Sequence of chain 1.GA:
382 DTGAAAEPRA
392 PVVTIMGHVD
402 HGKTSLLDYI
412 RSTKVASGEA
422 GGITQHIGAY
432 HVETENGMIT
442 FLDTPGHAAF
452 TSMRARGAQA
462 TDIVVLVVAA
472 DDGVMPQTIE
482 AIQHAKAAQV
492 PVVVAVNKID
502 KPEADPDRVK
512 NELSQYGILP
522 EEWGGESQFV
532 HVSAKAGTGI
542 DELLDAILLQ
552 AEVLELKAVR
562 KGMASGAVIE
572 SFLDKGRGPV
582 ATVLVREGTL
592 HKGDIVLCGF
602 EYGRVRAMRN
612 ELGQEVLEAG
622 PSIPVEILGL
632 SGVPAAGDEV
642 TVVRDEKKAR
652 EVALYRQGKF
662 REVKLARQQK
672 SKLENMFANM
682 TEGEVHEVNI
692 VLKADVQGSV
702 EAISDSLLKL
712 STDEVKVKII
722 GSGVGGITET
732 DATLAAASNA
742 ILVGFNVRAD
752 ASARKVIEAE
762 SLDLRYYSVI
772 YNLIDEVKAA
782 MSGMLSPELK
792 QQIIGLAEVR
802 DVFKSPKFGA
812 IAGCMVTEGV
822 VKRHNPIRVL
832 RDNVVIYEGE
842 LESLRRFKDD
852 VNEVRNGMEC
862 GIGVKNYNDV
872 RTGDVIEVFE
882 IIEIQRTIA

Binding-site contacts:
Ligand atom O1B contacts residue THR425 of chain 1.GA at 3.7 Å.
Ligand atom O1B contacts residue THR405 of chain 1.GA at 3.3 Å (h-bond).
Ligand atom O2G contacts residue VAL400 of chain 1.GA at 2.5 Å.
Ligand atom O6 contacts residue SER534 of chain 1.GA at 1.3 Å (h-bond).
Ligand atom PA contacts residue GLY403 of chain 1.GA at 3.2 Å.
Ligand atom N7 contacts residue ALA535 of chain 1.GA at 3.1 Å.
Ligand atom O6 contacts residue LYS536 of chain 1.GA at 3.3 Å (salt-bridge).
Ligand atom N2 contacts residue LYS502 of chain 1.GA at 3.4 Å.
Ligand atom C6 contacts residue LYS499 of chain 1.GA at 3.0 Å.
Ligand atom PG contacts residue VAL400 of chain 1.GA at 3.6 Å.
Ligand atom C4 contacts residue LYS499 of chain 1.GA at 2.8 Å.
Ligand atom O2A contacts residue SER406 of chain 1.GA at 3.3 Å (h-bond).
Ligand atom O3A contacts residue GLY403 of chain 1.GA at 3.4 Å (h-bond).
Ligand atom C5' contacts residue SER406 of chain 1.GA at 3.7 Å.
Ligand atom N3B contacts residue ASP401 of chain 1.GA at 2.9 Å (salt-bridge).
Ligand atom N1 contacts residue SER534 of chain 1.GA at 3.5 Å (h-bond).
Ligand atom O2A contacts residue THR405 of chain 1.GA at 3.0 Å (h-bond).
Ligand atom O2B contacts residue LYS404 of chain 1.GA at 2.8 Å.
Ligand atom O6 contacts residue ASN498 of chain 1.GA at 3.0 Å (h-bond).
Ligand atom C2 contacts residue LYS499 of chain 1.GA at 3.0 Å.
Ligand atom O2G contacts residue GLY447 of chain 1.GA at 3.4 Å (h-bond).
Ligand atom O5' contacts residue GLY403 of chain 1.GA at 3.1 Å.
Ligand atom O2B contacts residue THR405 of chain 1.GA at 2.8 Å (h-bond).
Ligand atom O1G contacts residue PRO446 of chain 1.GA at 3.6 Å.
Ligand atom C6 contacts residue LYS536 of chain 1.GA at 3.5 Å.
Ligand atom O2G contacts residue HIS399 of chain 1.GA at 3.6 Å (h-bond).
Ligand atom O3A contacts residue ASP401 of chain 1.GA at 3.7 Å.
Ligand atom O6 contacts residue LYS499 of chain 1.GA at 3.6 Å.
Ligand atom O2A contacts residue GLY403 of chain 1.GA at 2.4 Å.
Ligand atom N1 contacts residue LYS499 of chain 1.GA at 2.9 Å.
Ligand atom C6 contacts residue SER534 of chain 1.GA at 2.6 Å.
Ligand atom C5 contacts residue SER534 of chain 1.GA at 3.5 Å.
Ligand atom N9 contacts residue LYS499 of chain 1.GA at 3.3 Å.
Ligand atom O2A contacts residue LYS404 of chain 1.GA at 2.9 Å (salt-bridge).
Ligand atom N3B contacts residue VAL400 of chain 1.GA at 3.5 Å.
Ligand atom O3G contacts residue LYS404 of chain 1.GA at 2.7 Å.
Ligand atom O6 contacts residue ALA535 of chain 1.GA at 3.5 Å.
Ligand atom O3G contacts residue PRO446 of chain 1.GA at 3.6 Å.
Ligand atom N3 contacts residue LYS499 of chain 1.GA at 2.9 Å.
Ligand atom C5 contacts residue LYS499 of chain 1.GA at 3.1 Å.

The protein below binds the small molecule below.
Small molecule (SMILES): Nc1nc2c(ncn2[C@@H]2O[C@H](CO[P](=O)(O)O[P](=O)(O)NP(=O)(O)O)[C@@H](O)[C@H]2O)c(=O)[nH]1